Binding-site contacts:
Ligand atom C9 contacts residue GLU140 of chain 1.B at 3.6 Å.
Ligand atom C8 contacts residue GLU140 of chain 1.B at 3.5 Å.
Ligand atom O1 contacts residue GLU140 of chain 1.B at 3.6 Å.
Ligand atom O15 contacts residue PRO277 of chain 1.B at 3.6 Å.
Ligand atom O13 contacts residue TYR273 of chain 1.B at 3.4 Å (h-bond).
Ligand atom C6 contacts residue ARG183 of chain 1.B at 3.6 Å.
Ligand atom C14 contacts residue LYS94 of chain 1.B at 3.4 Å.
Ligand atom N3 contacts residue ASN226 of chain 1.B at 2.9 Å (h-bond).
Ligand atom O1 contacts residue ARG183 of chain 1.B at 2.9 Å.
Ligand atom C11 contacts residue PHE272 of chain 1.B at 3.6 Å (hydrophobic).
Ligand atom C15 contacts residue LYS94 of chain 1.B at 2.9 Å.
Ligand atom N4 contacts residue PHE272 of chain 1.B at 3.6 Å.
Ligand atom C2 contacts residue PHE280 of chain 1.B at 3.5 Å (hydrophobic).
Ligand atom O10 contacts residue GLN98 of chain 1.B at 3.4 Å (h-bond).
Ligand atom C18 contacts residue PRO277 of chain 1.B at 3.5 Å (hydrophobic).
Ligand atom N3 contacts residue PHE280 of chain 1.B at 3.5 Å.
Ligand atom C7 contacts residue ASN226 of chain 1.B at 3.6 Å.
Ligand atom C9 contacts residue MET107 of chain 1.B at 3.5 Å (hydrophobic).
Ligand atom C4 contacts residue GLU186 of chain 1.B at 3.4 Å.
Ligand atom C9 contacts residue ARG183 of chain 1.B at 3.5 Å.
Ligand atom O1 contacts residue ALA95 of chain 1.B at 3.3 Å.
Ligand atom O16 contacts residue TYR273 of chain 1.B at 3.6 Å.
Ligand atom N5 contacts residue GLU140 of chain 1.B at 2.7 Å (salt-bridge).
Ligand atom C10 contacts residue ALA95 of chain 1.B at 3.5 Å (hydrophobic).
Ligand atom N6 contacts residue MET222 of chain 1.B at 3.2 Å (h-bond).
Ligand atom N5 contacts residue MET107 of chain 1.B at 3.2 Å.
Ligand atom N4 contacts residue ASN226 of chain 1.B at 3.0 Å (h-bond).
Ligand atom C15 contacts residue ALA95 of chain 1.B at 3.0 Å (hydrophobic).
Ligand atom N6 contacts residue ILE180 of chain 1.B at 3.2 Å.
Ligand atom C31 contacts residue GLU186 of chain 1.B at 3.0 Å.
Ligand atom O12 contacts residue TYR273 of chain 1.B at 3.4 Å (h-bond).
Ligand atom N1 contacts residue ALA95 of chain 1.B at 3.3 Å (h-bond).
Ligand atom N6 contacts residue GLU140 of chain 1.B at 2.9 Å (salt-bridge).
Ligand atom C7 contacts residue PHE272 of chain 1.B at 3.5 Å (hydrophobic).
Ligand atom C14 contacts residue ALA95 of chain 1.B at 3.3 Å (hydrophobic).
Ligand atom C14 contacts residue GLY96 of chain 1.B at 3.7 Å.
Ligand atom C1 contacts residue MET229 of chain 1.B at 3.0 Å (hydrophobic).
Ligand atom N1 contacts residue GLU186 of chain 1.B at 3.0 Å (salt-bridge).
Ligand atom C1 contacts residue THR187 of chain 1.B at 3.6 Å.
Ligand atom N2 contacts residue ARG183 of chain 1.B at 3.3 Å (salt-bridge).

The small molecule below binds the protein below.
Small molecule (SMILES): C[C@@H]1Nc2[nH]c(N)nc(=O)c2N[C@H]1[C@@H](C)Nc1ccc(C[C@H](O)[C@@H](O)[C@H](O)CO[C@H]2O[C@H](COP(=O)(O)O[C@H](CCC(=O)O)C(=O)O)[C@@H](O)[C@H]2O)cc1

Sequence of chain 1.B:
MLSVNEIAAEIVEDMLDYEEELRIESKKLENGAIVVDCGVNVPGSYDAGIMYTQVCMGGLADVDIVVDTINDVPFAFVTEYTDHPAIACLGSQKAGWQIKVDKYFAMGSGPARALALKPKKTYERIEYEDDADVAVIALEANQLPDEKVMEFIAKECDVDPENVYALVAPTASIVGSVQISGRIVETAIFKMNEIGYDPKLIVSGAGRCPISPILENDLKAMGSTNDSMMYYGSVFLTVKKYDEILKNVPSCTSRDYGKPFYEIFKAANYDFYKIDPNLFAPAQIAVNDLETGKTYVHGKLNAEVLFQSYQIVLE